This protein binds this small molecule.
Small molecule (SMILES): CC(=O)N[C@@H]1[C@@H](O)[C@H](O)[C@@H](CO)O[C@H]1O

Sequence of chain 1.B:
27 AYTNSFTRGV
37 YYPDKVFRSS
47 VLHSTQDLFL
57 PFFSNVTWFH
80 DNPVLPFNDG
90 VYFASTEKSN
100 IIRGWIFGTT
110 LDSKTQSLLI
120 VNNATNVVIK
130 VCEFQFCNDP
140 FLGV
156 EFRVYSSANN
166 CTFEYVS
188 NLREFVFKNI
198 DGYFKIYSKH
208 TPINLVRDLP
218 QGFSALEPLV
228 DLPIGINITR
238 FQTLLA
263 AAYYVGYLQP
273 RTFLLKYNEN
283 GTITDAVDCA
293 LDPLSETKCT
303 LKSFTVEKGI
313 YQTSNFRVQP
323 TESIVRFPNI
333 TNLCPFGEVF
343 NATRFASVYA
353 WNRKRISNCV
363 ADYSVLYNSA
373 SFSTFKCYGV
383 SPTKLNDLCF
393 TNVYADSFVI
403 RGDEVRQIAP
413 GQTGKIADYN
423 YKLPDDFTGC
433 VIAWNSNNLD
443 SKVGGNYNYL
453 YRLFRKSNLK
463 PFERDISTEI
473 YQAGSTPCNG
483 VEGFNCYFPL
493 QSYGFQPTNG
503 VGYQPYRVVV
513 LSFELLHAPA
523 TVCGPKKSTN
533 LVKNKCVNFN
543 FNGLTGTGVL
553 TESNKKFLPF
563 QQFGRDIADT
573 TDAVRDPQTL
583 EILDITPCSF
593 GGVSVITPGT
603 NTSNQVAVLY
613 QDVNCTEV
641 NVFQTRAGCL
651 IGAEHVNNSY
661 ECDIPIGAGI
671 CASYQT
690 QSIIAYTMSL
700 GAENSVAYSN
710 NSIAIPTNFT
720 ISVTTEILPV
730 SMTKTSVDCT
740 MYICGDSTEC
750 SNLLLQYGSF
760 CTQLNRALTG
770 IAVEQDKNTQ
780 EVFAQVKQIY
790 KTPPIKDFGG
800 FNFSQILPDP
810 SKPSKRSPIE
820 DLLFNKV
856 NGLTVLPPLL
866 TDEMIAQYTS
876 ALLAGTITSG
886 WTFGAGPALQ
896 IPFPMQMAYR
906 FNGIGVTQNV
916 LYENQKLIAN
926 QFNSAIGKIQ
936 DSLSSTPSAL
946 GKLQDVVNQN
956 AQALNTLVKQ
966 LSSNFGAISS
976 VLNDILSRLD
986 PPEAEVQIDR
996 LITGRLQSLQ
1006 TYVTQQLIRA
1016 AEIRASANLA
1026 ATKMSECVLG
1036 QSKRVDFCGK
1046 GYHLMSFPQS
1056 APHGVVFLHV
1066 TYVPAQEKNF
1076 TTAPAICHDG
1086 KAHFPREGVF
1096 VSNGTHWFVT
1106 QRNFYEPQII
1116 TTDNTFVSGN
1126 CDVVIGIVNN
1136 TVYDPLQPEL

Binding-site contacts:
Ligand atom O7 contacts residue ASN616 of chain 1.B at 3.9 Å.
Ligand atom C5 contacts residue ASN616 of chain 1.B at 3.2 Å.
Ligand atom C2 contacts residue ASN616 of chain 1.B at 2.8 Å.
Ligand atom C1 contacts residue ASN616 of chain 1.B at 1.5 Å.
Ligand atom C6 contacts residue ASN616 of chain 1.B at 4.3 Å.
Ligand atom C4 contacts residue ASN616 of chain 1.B at 4.0 Å.
Ligand atom N2 contacts residue ASN616 of chain 1.B at 3.1 Å (h-bond).
Ligand atom O5 contacts residue ASN616 of chain 1.B at 2.4 Å (h-bond).
Ligand atom C3 contacts residue ASN616 of chain 1.B at 3.6 Å.
Ligand atom C7 contacts residue ASN616 of chain 1.B at 3.7 Å.